Binding-site contacts:
Ligand atom C7 contacts residue SER468 of chain 1.A at 3.9 Å.
Ligand atom C7 contacts residue ASN501 of chain 1.A at 3.8 Å.
Ligand atom C8 contacts residue SER468 of chain 1.A at 4.2 Å.
Ligand atom C2 contacts residue ASN501 of chain 1.A at 2.5 Å.
Ligand atom C5 contacts residue SER479 of chain 1.A at 4.2 Å.
Ligand atom C4 contacts residue ASN501 of chain 1.A at 4.3 Å.
Ligand atom O3 contacts residue ASP526 of chain 1.A at 4.4 Å.
Ligand atom C3 contacts residue ASN501 of chain 1.A at 3.8 Å.
Ligand atom C5 contacts residue ASN501 of chain 1.A at 3.7 Å.
Ligand atom O6 contacts residue SER479 of chain 1.A at 2.8 Å (h-bond).
Ligand atom O5 contacts residue SER503 of chain 1.A at 4.4 Å.
Ligand atom C7 contacts residue ASP526 of chain 1.A at 3.8 Å.
Ligand atom C8 contacts residue ASP526 of chain 1.A at 3.6 Å.
Ligand atom O7 contacts residue CYS469 of chain 1.A at 3.2 Å (h-bond).
Ligand atom C8 contacts residue TYR524 of chain 1.A at 3.5 Å (hydrophobic).
Ligand atom C1 contacts residue SER479 of chain 1.A at 4.2 Å.
Ligand atom O7 contacts residue SER468 of chain 1.A at 3.2 Å.
Ligand atom C1 contacts residue ASP526 of chain 1.A at 3.7 Å.
Ligand atom C2 contacts residue ASP526 of chain 1.A at 3.7 Å.
Ligand atom N2 contacts residue ASP526 of chain 1.A at 2.9 Å (salt-bridge).
Ligand atom O7 contacts residue ASN501 of chain 1.A at 4.2 Å.
Ligand atom O5 contacts residue ASN501 of chain 1.A at 2.4 Å (h-bond).
Ligand atom C6 contacts residue SER479 of chain 1.A at 3.9 Å.
Ligand atom C6 contacts residue LYS480 of chain 1.A at 4.2 Å.
Ligand atom C1 contacts residue SER503 of chain 1.A at 4.2 Å.
Ligand atom N2 contacts residue ASN501 of chain 1.A at 2.9 Å (h-bond).
Ligand atom O5 contacts residue ASP477 of chain 1.A at 4.2 Å.
Ligand atom C8 contacts residue CYS469 of chain 1.A at 3.6 Å (hydrophobic).
Ligand atom O6 contacts residue LYS480 of chain 1.A at 3.4 Å.
Ligand atom C1 contacts residue ASN501 of chain 1.A at 1.4 Å.
Ligand atom O6 contacts residue SER407 of chain 1.A at 4.2 Å.
Ligand atom O5 contacts residue SER479 of chain 1.A at 3.4 Å (h-bond).
Ligand atom C7 contacts residue CYS469 of chain 1.A at 3.9 Å (hydrophobic).
Ligand atom C3 contacts residue ASP526 of chain 1.A at 3.8 Å.

Sequence of chain 1.A:
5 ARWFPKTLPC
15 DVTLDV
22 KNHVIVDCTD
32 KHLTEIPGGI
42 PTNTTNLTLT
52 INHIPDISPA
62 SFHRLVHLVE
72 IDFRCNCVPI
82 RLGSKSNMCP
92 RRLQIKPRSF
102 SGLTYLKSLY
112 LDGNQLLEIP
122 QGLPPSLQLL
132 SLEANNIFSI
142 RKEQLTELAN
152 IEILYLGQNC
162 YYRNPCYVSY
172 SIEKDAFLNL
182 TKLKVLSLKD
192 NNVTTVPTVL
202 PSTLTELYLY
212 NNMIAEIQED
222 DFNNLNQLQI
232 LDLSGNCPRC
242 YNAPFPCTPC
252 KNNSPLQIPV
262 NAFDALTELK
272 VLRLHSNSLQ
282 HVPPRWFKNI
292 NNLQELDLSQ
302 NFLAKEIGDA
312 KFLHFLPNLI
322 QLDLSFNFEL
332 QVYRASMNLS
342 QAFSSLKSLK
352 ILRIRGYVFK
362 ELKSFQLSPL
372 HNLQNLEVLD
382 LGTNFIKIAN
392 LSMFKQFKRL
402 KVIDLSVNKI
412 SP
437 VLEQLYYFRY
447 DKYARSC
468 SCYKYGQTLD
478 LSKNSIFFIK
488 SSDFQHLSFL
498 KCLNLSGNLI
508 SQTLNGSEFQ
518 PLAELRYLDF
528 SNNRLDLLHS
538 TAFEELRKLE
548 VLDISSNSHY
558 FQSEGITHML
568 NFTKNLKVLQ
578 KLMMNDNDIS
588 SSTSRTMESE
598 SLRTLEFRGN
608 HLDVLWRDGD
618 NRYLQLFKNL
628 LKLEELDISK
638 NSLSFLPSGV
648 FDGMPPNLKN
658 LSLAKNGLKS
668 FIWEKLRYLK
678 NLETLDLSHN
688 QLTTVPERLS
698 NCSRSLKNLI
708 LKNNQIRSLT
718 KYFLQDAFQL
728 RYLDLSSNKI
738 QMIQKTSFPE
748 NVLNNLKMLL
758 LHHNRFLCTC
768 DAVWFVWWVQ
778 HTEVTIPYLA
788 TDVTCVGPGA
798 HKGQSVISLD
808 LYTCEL

A small-molecule ligand and the protein it binds are described below.
Small molecule (SMILES): CC(=O)N[C@@H]1[C@@H](O)[C@H](O)[C@@H](CO)O[C@H]1O